This protein binds this small molecule.
Small molecule (SMILES): CC(=O)N[C@H]1[C@H](O[C@H]2[C@H](O)[C@@H](NC(C)=O)CO[C@@H]2CO)O[C@H](CO)[C@@H](O)[C@@H]1O

Sequence of chain 8.A:
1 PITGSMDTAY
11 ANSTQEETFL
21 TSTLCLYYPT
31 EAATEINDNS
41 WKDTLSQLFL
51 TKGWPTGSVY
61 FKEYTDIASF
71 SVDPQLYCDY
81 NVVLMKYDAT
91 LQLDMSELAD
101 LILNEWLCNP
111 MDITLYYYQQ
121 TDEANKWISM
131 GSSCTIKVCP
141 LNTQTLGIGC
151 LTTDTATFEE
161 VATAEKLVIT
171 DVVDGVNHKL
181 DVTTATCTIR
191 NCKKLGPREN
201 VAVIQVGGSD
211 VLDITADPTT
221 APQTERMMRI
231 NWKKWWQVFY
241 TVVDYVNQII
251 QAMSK

Binding-site contacts:
Ligand atom O7 contacts residue ASN12 of chain 8.A at 4.2 Å.
Ligand atom O5 contacts residue ASN12 of chain 8.A at 2.5 Å (h-bond).
Ligand atom C7 contacts residue ASN12 of chain 8.A at 4.3 Å.
Ligand atom C2 contacts residue ASN12 of chain 8.A at 3.5 Å.
Ligand atom C1 contacts residue ASN12 of chain 8.A at 2.1 Å.
Ligand atom N2 contacts residue ASN12 of chain 8.A at 4.0 Å.
Ligand atom C5 contacts residue ASN12 of chain 8.A at 3.9 Å.